Binding-site contacts:
Ligand atom C33 contacts residue PHE66 of chain 1.A at 3.9 Å (hydrophobic).
Ligand atom C31 contacts residue PHE66 of chain 1.A at 3.5 Å (hydrophobic).
Ligand atom C24 contacts residue ILE79 of chain 1.A at 3.7 Å (hydrophobic).
Ligand atom C23 contacts residue ILE79 of chain 1.A at 4.3 Å (hydrophobic).
Ligand atom C29 contacts residue ILE79 of chain 1.A at 4.0 Å (hydrophobic).
Ligand atom C31 contacts residue MET67 of chain 1.A at 4.4 Å (hydrophobic).
Ligand atom O03 contacts residue SER69 of chain 1.A at 3.9 Å.
Ligand atom C30 contacts residue PHE66 of chain 1.A at 3.9 Å (hydrophobic).
Ligand atom C38 contacts residue ASN30 of chain 1.A at 3.9 Å.
Ligand atom O04 contacts residue PHE66 of chain 1.A at 4.1 Å.
Ligand atom C22 contacts residue PHE66 of chain 1.A at 3.6 Å (hydrophobic).
Ligand atom C24 contacts residue PHE66 of chain 1.A at 4.3 Å (hydrophobic).
Ligand atom O03 contacts residue ILE79 of chain 1.A at 3.2 Å.
Ligand atom C36 contacts residue ASP70 of chain 1.A at 4.3 Å.
Ligand atom N05 contacts residue PHE66 of chain 1.A at 4.2 Å.
Ligand atom C03 contacts residue MET32 of chain 1.A at 4.3 Å (hydrophobic).
Ligand atom C25 contacts residue ILE79 of chain 1.A at 4.2 Å (hydrophobic).
Ligand atom C33 contacts residue ASP70 of chain 1.A at 4.5 Å.
Ligand atom C02 contacts residue MET32 of chain 1.A at 3.5 Å (hydrophobic).
Ligand atom C32 contacts residue PHE66 of chain 1.A at 3.9 Å (hydrophobic).
Ligand atom C32 contacts residue ASP70 of chain 1.A at 4.2 Å.
Ligand atom C30 contacts residue MET32 of chain 1.A at 4.3 Å (hydrophobic).
Ligand atom C06 contacts residue MET32 of chain 1.A at 4.3 Å (hydrophobic).
Ligand atom C41 contacts residue ASN30 of chain 1.A at 4.2 Å.
Ligand atom C22 contacts residue LEU36 of chain 1.A at 4.1 Å (hydrophobic).
Ligand atom C04 contacts residue PHE66 of chain 1.A at 4.2 Å (hydrophobic).
Ligand atom C04 contacts residue MET32 of chain 1.A at 3.7 Å (hydrophobic).
Ligand atom C37 contacts residue ASP70 of chain 1.A at 4.4 Å.
Ligand atom C25 contacts residue PHE66 of chain 1.A at 4.1 Å (hydrophobic).
Ligand atom O03 contacts residue PHE66 of chain 1.A at 4.5 Å.
Ligand atom C32 contacts residue MET67 of chain 1.A at 4.5 Å (hydrophobic).
Ligand atom O04 contacts residue MET32 of chain 1.A at 3.4 Å.
Ligand atom C25 contacts residue GLU81 of chain 1.A at 4.2 Å.
Ligand atom O06 contacts residue ASP70 of chain 1.A at 3.8 Å.
Ligand atom C01 contacts residue MET32 of chain 1.A at 3.8 Å (hydrophobic).

Sequence of chain 1.A:
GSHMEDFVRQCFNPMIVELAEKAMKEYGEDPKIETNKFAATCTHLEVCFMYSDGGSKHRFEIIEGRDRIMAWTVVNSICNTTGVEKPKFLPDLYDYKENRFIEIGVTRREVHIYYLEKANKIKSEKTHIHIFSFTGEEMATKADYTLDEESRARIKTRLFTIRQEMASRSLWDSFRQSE

The protein below binds the small molecule below.
Small molecule (SMILES): C[C@H](C[C@@H](C[C@H](C[C@@H](C[C@@H](CCN1CCCC1=O)N1CCCC1=O)N1CCCC1=O)N1CCCC1=O)N1CCCC1=O)N1CCCC1=O